Binding-site contacts:
Ligand atom C4 contacts residue ASN213 of chain 3.F at 4.2 Å.
Ligand atom C8 contacts residue ASN213 of chain 3.F at 4.3 Å.
Ligand atom N2 contacts residue ASN213 of chain 3.F at 2.9 Å (h-bond).
Ligand atom C3 contacts residue ASN213 of chain 3.F at 3.8 Å.
Ligand atom C2 contacts residue ASN213 of chain 3.F at 2.5 Å.
Ligand atom C8 contacts residue ASP202 of chain 3.F at 3.3 Å.
Ligand atom O7 contacts residue ASP202 of chain 3.F at 3.5 Å (salt-bridge).
Ligand atom C5 contacts residue ASN213 of chain 3.F at 3.7 Å.
Ligand atom C1 contacts residue ASN213 of chain 3.F at 1.4 Å.
Ligand atom C7 contacts residue ASP202 of chain 3.F at 3.8 Å.
Ligand atom O7 contacts residue ASN213 of chain 3.F at 4.1 Å.
Ligand atom C7 contacts residue ASN213 of chain 3.F at 3.7 Å.
Ligand atom O5 contacts residue ASN213 of chain 3.F at 2.4 Å (h-bond).
Ligand atom C8 contacts residue LYS212 of chain 3.F at 3.7 Å.

The small molecule below binds the protein below.
Small molecule (SMILES): CC(=O)N[C@@H]1[C@@H](O)[C@H](O)[C@@H](CO)O[C@H]1O

Sequence of chain 3.F:
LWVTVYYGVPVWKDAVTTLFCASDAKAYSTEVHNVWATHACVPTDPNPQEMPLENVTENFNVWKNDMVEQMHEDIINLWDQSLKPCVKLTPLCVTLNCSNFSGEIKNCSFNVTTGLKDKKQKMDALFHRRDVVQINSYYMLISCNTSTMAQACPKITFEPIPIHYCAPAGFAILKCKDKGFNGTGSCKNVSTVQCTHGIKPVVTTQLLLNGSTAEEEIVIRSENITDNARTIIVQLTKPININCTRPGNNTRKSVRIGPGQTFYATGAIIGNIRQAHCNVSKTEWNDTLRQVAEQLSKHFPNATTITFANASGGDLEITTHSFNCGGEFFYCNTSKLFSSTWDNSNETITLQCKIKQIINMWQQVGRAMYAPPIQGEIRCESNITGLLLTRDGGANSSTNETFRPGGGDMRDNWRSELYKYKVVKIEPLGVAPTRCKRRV